Sequence of chain 1.B:
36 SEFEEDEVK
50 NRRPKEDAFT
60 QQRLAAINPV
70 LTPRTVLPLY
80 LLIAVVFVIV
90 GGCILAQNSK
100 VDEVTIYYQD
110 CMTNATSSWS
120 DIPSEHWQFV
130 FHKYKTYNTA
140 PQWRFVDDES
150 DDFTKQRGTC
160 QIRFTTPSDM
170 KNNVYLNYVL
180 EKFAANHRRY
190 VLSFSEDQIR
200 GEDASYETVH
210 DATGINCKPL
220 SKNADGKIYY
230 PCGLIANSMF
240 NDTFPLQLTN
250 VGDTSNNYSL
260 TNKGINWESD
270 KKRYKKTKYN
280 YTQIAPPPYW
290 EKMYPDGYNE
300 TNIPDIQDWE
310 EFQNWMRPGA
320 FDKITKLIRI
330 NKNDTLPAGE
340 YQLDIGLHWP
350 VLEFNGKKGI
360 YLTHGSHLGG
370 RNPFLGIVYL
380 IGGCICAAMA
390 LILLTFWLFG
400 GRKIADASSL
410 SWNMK

Binding-site contacts:
Ligand atom C3 contacts residue THR253 of chain 1.B at 3.9 Å.
Ligand atom O5 contacts residue ASN256 of chain 1.B at 2.3 Å (h-bond).
Ligand atom C3 contacts residue ASN256 of chain 1.B at 3.8 Å.
Ligand atom C7 contacts residue THR253 of chain 1.B at 3.4 Å.
Ligand atom O6 contacts residue GLN246 of chain 1.B at 3.3 Å (h-bond).
Ligand atom C5 contacts residue THR253 of chain 1.B at 4.4 Å.
Ligand atom C2 contacts residue THR253 of chain 1.B at 3.5 Å.
Ligand atom O5 contacts residue THR248 of chain 1.B at 4.0 Å.
Ligand atom C8 contacts residue THR253 of chain 1.B at 3.3 Å.
Ligand atom C7 contacts residue ASN256 of chain 1.B at 3.9 Å.
Ligand atom C1 contacts residue GLN246 of chain 1.B at 3.7 Å.
Ligand atom C5 contacts residue THR248 of chain 1.B at 4.1 Å.
Ligand atom C1 contacts residue ASN256 of chain 1.B at 1.4 Å.
Ligand atom C6 contacts residue GLN246 of chain 1.B at 4.1 Å.
Ligand atom C5 contacts residue ASN256 of chain 1.B at 3.6 Å.
Ligand atom N2 contacts residue THR253 of chain 1.B at 2.5 Å (h-bond).
Ligand atom C2 contacts residue ASN256 of chain 1.B at 2.5 Å.
Ligand atom C1 contacts residue THR253 of chain 1.B at 3.6 Å.
Ligand atom C8 contacts residue SER254 of chain 1.B at 3.7 Å.
Ligand atom C5 contacts residue GLN246 of chain 1.B at 4.1 Å.
Ligand atom N2 contacts residue ASN256 of chain 1.B at 2.9 Å (h-bond).
Ligand atom O6 contacts residue THR248 of chain 1.B at 3.8 Å.
Ligand atom C6 contacts residue THR248 of chain 1.B at 3.9 Å.
Ligand atom C4 contacts residue ASN256 of chain 1.B at 4.2 Å.
Ligand atom O7 contacts residue ASN256 of chain 1.B at 4.4 Å.
Ligand atom O5 contacts residue GLN246 of chain 1.B at 3.0 Å (h-bond).

A small-molecule ligand and the protein it binds are described below.
Small molecule (SMILES): CC(=O)N[C@H]1[C@H](O[C@H]2[C@H](O)[C@@H](NC(C)=O)CO[C@@H]2CO)O[C@H](CO)[C@@H](O)[C@@H]1O